Binding-site contacts:
Ligand atom O1 contacts residue ASN219 of chain 36.A at 3.9 Å.
Ligand atom C4C contacts residue VAL191 of chain 36.A at 3.3 Å (hydrophobic).
Ligand atom C5 contacts residue LEU106 of chain 36.A at 3.8 Å (hydrophobic).
Ligand atom C5B contacts residue PHE186 of chain 36.A at 3.9 Å (hydrophobic).
Ligand atom CM1 contacts residue PRO174 of chain 36.A at 3.8 Å (hydrophobic).
Ligand atom C6B contacts residue TYR128 of chain 36.A at 3.4 Å (hydrophobic).
Ligand atom C3C contacts residue TYR128 of chain 36.A at 3.3 Å (hydrophobic).
Ligand atom C2B contacts residue VAL188 of chain 36.A at 3.3 Å (hydrophobic).
Ligand atom N2 contacts residue ASN219 of chain 36.A at 3.0 Å (h-bond).
Ligand atom C3B contacts residue TYR152 of chain 36.A at 3.6 Å (hydrophobic).
Ligand atom C4 contacts residue LEU106 of chain 36.A at 3.6 Å (hydrophobic).
Ligand atom C3B contacts residue VAL188 of chain 36.A at 3.5 Å (hydrophobic).
Ligand atom C1B contacts residue ILE104 of chain 36.A at 4.0 Å (hydrophobic).
Ligand atom C1C contacts residue LEU106 of chain 36.A at 3.6 Å (hydrophobic).
Ligand atom O1A contacts residue PHE186 of chain 36.A at 3.2 Å.
Ligand atom C1B contacts residue VAL188 of chain 36.A at 3.7 Å (hydrophobic).
Ligand atom N3A contacts residue ALA24 of chain 36.C at 3.9 Å.
Ligand atom C2A contacts residue PHE186 of chain 36.A at 3.6 Å (hydrophobic).
Ligand atom C4 contacts residue TYR197 of chain 36.A at 3.9 Å (hydrophobic).
Ligand atom C4B contacts residue PHE186 of chain 36.A at 3.9 Å (hydrophobic).
Ligand atom N3A contacts residue PRO174 of chain 36.A at 3.9 Å.
Ligand atom C6B contacts residue MET224 of chain 36.A at 3.6 Å (hydrophobic).
Ligand atom C4 contacts residue PHE124 of chain 36.A at 3.9 Å (hydrophobic).
Ligand atom C5C contacts residue VAL191 of chain 36.A at 3.7 Å (hydrophobic).
Ligand atom C5A contacts residue PHE186 of chain 36.A at 3.7 Å (hydrophobic).
Ligand atom C2A contacts residue TYR152 of chain 36.A at 3.8 Å (hydrophobic).
Ligand atom C2C contacts residue TYR197 of chain 36.A at 3.8 Å (hydrophobic).
Ligand atom C4B contacts residue TYR152 of chain 36.A at 4.0 Å (hydrophobic).
Ligand atom C3 contacts residue ASN219 of chain 36.A at 3.9 Å.
Ligand atom CM1 contacts residue SER175 of chain 36.A at 3.9 Å.
Ligand atom C5B contacts residue MET224 of chain 36.A at 3.2 Å (hydrophobic).
Ligand atom C6B contacts residue ILE104 of chain 36.A at 3.6 Å (hydrophobic).
Ligand atom C5A contacts residue VAL176 of chain 36.A at 3.8 Å (hydrophobic).
Ligand atom C1B contacts residue TYR128 of chain 36.A at 3.7 Å (hydrophobic).
Ligand atom CM1 contacts residue LEU14 of chain 37.C at 3.3 Å (hydrophobic).
Ligand atom O1B contacts residue TYR128 of chain 36.A at 3.4 Å (h-bond).
Ligand atom N3A contacts residue TYR152 of chain 36.A at 3.6 Å.
Ligand atom C4C contacts residue TYR197 of chain 36.A at 4.0 Å (hydrophobic).
Ligand atom C4A contacts residue PRO174 of chain 36.A at 3.4 Å (hydrophobic).
Ligand atom CM1 contacts residue VAL176 of chain 36.A at 3.4 Å (hydrophobic).

Sequence of chain 36.C:
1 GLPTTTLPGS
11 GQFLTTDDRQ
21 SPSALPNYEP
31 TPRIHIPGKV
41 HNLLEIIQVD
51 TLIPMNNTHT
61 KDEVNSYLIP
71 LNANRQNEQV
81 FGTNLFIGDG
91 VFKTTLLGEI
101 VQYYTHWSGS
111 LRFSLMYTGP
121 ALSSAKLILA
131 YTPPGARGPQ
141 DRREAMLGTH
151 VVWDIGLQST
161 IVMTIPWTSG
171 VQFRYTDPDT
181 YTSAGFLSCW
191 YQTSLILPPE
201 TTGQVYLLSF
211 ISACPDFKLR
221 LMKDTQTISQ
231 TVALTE

The protein below binds the small molecule below.
Small molecule (SMILES): Cc1cc(CCCCCOc2ccc(C3=N[C@@H](C)CO3)cc2)on1

Sequence of chain 36.A:
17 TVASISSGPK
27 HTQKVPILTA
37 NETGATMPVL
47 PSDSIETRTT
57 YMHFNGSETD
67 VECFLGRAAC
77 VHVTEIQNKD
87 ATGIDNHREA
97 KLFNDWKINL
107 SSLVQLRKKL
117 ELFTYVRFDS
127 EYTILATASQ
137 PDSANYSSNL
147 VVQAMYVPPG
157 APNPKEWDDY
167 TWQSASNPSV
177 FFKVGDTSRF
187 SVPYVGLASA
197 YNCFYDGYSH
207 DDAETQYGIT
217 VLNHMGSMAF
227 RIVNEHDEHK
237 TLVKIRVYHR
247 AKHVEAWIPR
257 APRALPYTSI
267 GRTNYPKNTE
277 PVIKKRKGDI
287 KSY

Sequence of chain 37.C:
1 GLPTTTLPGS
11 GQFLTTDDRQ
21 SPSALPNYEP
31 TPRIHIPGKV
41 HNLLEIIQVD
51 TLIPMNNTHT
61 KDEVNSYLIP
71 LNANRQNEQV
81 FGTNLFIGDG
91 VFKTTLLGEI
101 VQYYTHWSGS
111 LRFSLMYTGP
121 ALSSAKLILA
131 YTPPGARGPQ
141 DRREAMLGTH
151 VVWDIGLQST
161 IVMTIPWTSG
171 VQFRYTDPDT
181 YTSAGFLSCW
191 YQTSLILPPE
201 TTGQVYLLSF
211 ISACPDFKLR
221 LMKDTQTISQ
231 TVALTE